This protein binds this small molecule.
Small molecule (SMILES): CCOc1cc([C@@H](CS(C)(=O)=O)N2C(=O)c3cccc(NC(C)=O)c3C2=O)ccc1OC

Binding-site contacts:
Ligand atom O6 contacts residue PHE308 of chain 1.B at 3.5 Å.
Ligand atom C10 contacts residue PHE276 of chain 1.B at 3.7 Å (hydrophobic).
Ligand atom O6 contacts residue GLN305 of chain 1.B at 3.2 Å (h-bond).
Ligand atom O2 contacts residue MET209 of chain 1.B at 3.6 Å.
Ligand atom C22 contacts residue TRP268 of chain 1.B at 4.0 Å (hydrophobic).
Ligand atom C18 contacts residue ASN257 of chain 1.B at 3.7 Å.
Ligand atom C10 contacts residue GLN279 of chain 1.B at 3.8 Å.
Ligand atom C10 contacts residue SER144 of chain 1.B at 3.9 Å.
Ligand atom C22 contacts residue ASN257 of chain 1.B at 3.7 Å.
Ligand atom N2 contacts residue PHE276 of chain 1.B at 3.6 Å.
Ligand atom C20 contacts residue PHE308 of chain 1.B at 3.8 Å (hydrophobic).
Ligand atom C20 contacts residue GLN305 of chain 1.B at 4.0 Å.
Ligand atom O7 contacts residue ILE272 of chain 1.B at 3.6 Å.
Ligand atom O7 contacts residue GLN305 of chain 1.B at 3.1 Å (h-bond).
Ligand atom C7 contacts residue PHE276 of chain 1.B at 3.6 Å (hydrophobic).
Ligand atom C13 contacts residue PHE308 of chain 1.B at 3.9 Å (hydrophobic).
Ligand atom O5 contacts residue MET209 of chain 1.B at 3.0 Å.
Ligand atom C22 contacts residue ILE272 of chain 1.B at 3.9 Å (hydrophobic).
Ligand atom C21 contacts residue PHE308 of chain 1.B at 3.8 Å (hydrophobic).
Ligand atom C5 contacts residue PHE276 of chain 1.B at 3.9 Å (hydrophobic).
Ligand atom C22 contacts residue THR269 of chain 1.B at 3.9 Å.
Ligand atom C19 contacts residue TYR95 of chain 1.B at 3.7 Å (hydrophobic).
Ligand atom O7 contacts residue PHE308 of chain 1.B at 3.7 Å.
Ligand atom C9 contacts residue PHE276 of chain 1.B at 3.8 Å (hydrophobic).
Ligand atom C12 contacts residue LEU255 of chain 1.B at 3.8 Å (hydrophobic).
Ligand atom O1 contacts residue PRO292 of chain 1.B at 3.9 Å.
Ligand atom C21 contacts residue GLN305 of chain 1.B at 3.5 Å.
Ligand atom C17 contacts residue PHE308 of chain 1.B at 3.5 Å (hydrophobic).
Ligand atom C14 contacts residue ASP254 of chain 1.B at 3.2 Å.
Ligand atom C21 contacts residue MET293 of chain 1.B at 3.6 Å (hydrophobic).
Ligand atom C15 contacts residue PHE308 of chain 1.B at 3.6 Å (hydrophobic).
Ligand atom C21 contacts residue SER304 of chain 1.B at 3.7 Å.
Ligand atom C14 contacts residue MET209 of chain 1.B at 3.9 Å (hydrophobic).
Ligand atom C16 contacts residue PHE308 of chain 1.B at 3.5 Å (hydrophobic).
Ligand atom O4 contacts residue HIS96 of chain 1.B at 3.1 Å (h-bond).
Ligand atom C18 contacts residue TYR95 of chain 1.B at 3.8 Å (hydrophobic).
Ligand atom C17 contacts residue ILE272 of chain 1.B at 3.7 Å (hydrophobic).
Ligand atom O2 contacts residue PHE308 of chain 1.B at 3.3 Å.
Ligand atom C22 contacts residue GLN305 of chain 1.B at 3.8 Å.
Ligand atom O3 contacts residue PHE276 of chain 1.B at 3.2 Å.

Sequence of chain 1.B:
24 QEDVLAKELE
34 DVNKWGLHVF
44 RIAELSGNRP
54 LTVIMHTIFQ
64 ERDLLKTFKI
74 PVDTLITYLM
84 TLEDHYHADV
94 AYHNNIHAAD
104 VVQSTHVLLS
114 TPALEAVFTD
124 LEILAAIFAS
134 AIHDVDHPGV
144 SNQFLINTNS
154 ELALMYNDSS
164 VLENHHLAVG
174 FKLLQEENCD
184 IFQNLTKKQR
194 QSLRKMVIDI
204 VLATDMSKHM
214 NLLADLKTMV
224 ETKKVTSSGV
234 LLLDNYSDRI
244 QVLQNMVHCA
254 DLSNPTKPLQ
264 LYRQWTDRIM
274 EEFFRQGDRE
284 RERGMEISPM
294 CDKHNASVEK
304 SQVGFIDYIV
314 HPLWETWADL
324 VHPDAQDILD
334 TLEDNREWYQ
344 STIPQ